Sequence of chain 1.C:
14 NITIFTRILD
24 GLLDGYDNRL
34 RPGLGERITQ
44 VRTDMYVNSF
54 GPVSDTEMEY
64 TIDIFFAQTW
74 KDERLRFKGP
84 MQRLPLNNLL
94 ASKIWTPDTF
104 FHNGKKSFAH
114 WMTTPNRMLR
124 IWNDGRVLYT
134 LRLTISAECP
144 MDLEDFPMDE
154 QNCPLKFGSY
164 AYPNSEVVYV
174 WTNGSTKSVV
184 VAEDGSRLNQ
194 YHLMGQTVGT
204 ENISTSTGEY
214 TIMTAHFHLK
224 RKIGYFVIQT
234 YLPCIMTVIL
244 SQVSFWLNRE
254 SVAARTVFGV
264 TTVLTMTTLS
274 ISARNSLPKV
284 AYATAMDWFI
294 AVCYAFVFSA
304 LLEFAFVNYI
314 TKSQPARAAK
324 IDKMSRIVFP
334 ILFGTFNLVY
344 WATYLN

Binding-site contacts:
Ligand atom C17 contacts residue TYR163 of chain 1.C at 3.0 Å (hydrophobic).
Ligand atom O contacts residue TYR49 of chain 1.B at 4.0 Å.
Ligand atom C16 contacts residue TYR163 of chain 1.C at 4.0 Å (hydrophobic).
Ligand atom N1 contacts residue THR133 of chain 1.B at 3.4 Å (h-bond).
Ligand atom C contacts residue LYS159 of chain 1.C at 3.9 Å.
Ligand atom C19 contacts residue TYR163 of chain 1.C at 3.4 Å (hydrophobic).
Ligand atom C20 contacts residue THR210 of chain 1.C at 4.1 Å.
Ligand atom C9 contacts residue THR208 of chain 1.C at 3.6 Å.
Ligand atom N1 contacts residue THR210 of chain 1.C at 4.0 Å.
Ligand atom C18 contacts residue TYR163 of chain 1.C at 3.5 Å (hydrophobic).
Ligand atom C5 contacts residue TYR49 of chain 1.B at 3.1 Å (hydrophobic).
Ligand atom N3 contacts residue TYR49 of chain 1.B at 3.7 Å.
Ligand atom C7 contacts residue TYR49 of chain 1.B at 3.9 Å (hydrophobic).
Ligand atom O1 contacts residue TYR49 of chain 1.B at 3.7 Å.
Ligand atom C12 contacts residue PHE68 of chain 1.B at 4.1 Å (hydrophobic).
Ligand atom C13 contacts residue PHE68 of chain 1.B at 3.8 Å (hydrophobic).
Ligand atom C21 contacts residue TYR49 of chain 1.B at 3.4 Å (hydrophobic).
Ligand atom C6 contacts residue TYR49 of chain 1.B at 3.4 Å (hydrophobic).
Ligand atom C13 contacts residue ALA70 of chain 1.B at 4.1 Å (hydrophobic).
Ligand atom N2 contacts residue TYR213 of chain 1.C at 4.0 Å.
Ligand atom C18 contacts residue TYR213 of chain 1.C at 4.1 Å (hydrophobic).
Ligand atom C10 contacts residue TYR49 of chain 1.B at 3.7 Å (hydrophobic).
Ligand atom O3 contacts residue ALA70 of chain 1.B at 3.8 Å.
Ligand atom N3 contacts residue THR208 of chain 1.C at 3.4 Å.
Ligand atom C8 contacts residue THR208 of chain 1.C at 3.8 Å.
Ligand atom C11 contacts residue PHE68 of chain 1.B at 4.0 Å (hydrophobic).
Ligand atom C9 contacts residue TYR49 of chain 1.B at 4.1 Å (hydrophobic).
Ligand atom N contacts residue TYR49 of chain 1.B at 2.9 Å (h-bond).
Ligand atom C7 contacts residue THR208 of chain 1.C at 3.7 Å.
Ligand atom C19 contacts residue PHE103 of chain 1.C at 4.0 Å (hydrophobic).
Ligand atom C13 contacts residue ASP47 of chain 1.B at 3.5 Å.
Ligand atom C19 contacts residue TYR213 of chain 1.C at 4.0 Å (hydrophobic).
Ligand atom O2 contacts residue THR208 of chain 1.C at 4.1 Å.
Ligand atom C3 contacts residue TYR49 of chain 1.B at 4.1 Å (hydrophobic).
Ligand atom C21 contacts residue THR208 of chain 1.C at 3.3 Å.
Ligand atom C19 contacts residue SER162 of chain 1.C at 3.4 Å.
Ligand atom C16 contacts residue PHE68 of chain 1.B at 4.1 Å (hydrophobic).
Ligand atom O3 contacts residue THR133 of chain 1.B at 3.5 Å (h-bond).
Ligand atom C6 contacts residue THR208 of chain 1.C at 3.5 Å.
Ligand atom C contacts residue HIS105 of chain 1.C at 3.8 Å.

This small molecule binds to this protein.
Small molecule (SMILES): CCC[C@@H](CO)NC(=O)c1ccc(OCc2c(-c3ccc(C)nc3)noc2C)nc1

Sequence of chain 1.B:
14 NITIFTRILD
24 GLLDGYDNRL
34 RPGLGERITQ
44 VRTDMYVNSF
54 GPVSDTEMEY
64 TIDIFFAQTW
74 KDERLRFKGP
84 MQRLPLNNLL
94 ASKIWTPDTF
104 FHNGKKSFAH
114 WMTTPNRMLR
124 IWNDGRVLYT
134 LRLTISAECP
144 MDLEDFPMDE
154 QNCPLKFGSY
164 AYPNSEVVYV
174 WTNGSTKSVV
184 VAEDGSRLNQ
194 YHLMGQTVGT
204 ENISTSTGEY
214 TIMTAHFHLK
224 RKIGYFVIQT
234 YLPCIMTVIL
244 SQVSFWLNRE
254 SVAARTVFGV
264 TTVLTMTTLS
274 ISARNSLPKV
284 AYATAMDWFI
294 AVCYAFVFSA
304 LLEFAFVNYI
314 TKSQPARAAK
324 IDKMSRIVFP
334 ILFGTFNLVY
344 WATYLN